The protein below binds the small molecule below.
Small molecule (SMILES): CC(=O)N[C@H]1[C@H](O[C@H]2O[C@H](CO)[C@H](O)[C@H](O)[C@H]2O)[C@@H](NC(C)=O)CO[C@@H]1CO

Binding-site contacts:
Ligand atom O8 contacts residue GLU59 of chain 1.M at 4.3 Å.
Ligand atom C7 contacts residue ASN60 of chain 1.M at 3.6 Å.
Ligand atom C6 contacts residue TRP57 of chain 1.M at 3.8 Å (hydrophobic).
Ligand atom O7 contacts residue GLU59 of chain 1.M at 3.5 Å (salt-bridge).
Ligand atom O6 contacts residue LYS56 of chain 1.M at 4.3 Å.
Ligand atom C7 contacts residue GLU59 of chain 1.M at 4.5 Å.
Ligand atom O7 contacts residue ASN60 of chain 1.M at 2.9 Å (h-bond).
Ligand atom C1 contacts residue GLU59 of chain 1.M at 4.2 Å.
Ligand atom C5 contacts residue SER63 of chain 1.M at 3.6 Å.
Ligand atom O5 contacts residue GLU59 of chain 1.M at 3.2 Å (salt-bridge).
Ligand atom C1 contacts residue SER63 of chain 1.M at 1.4 Å.
Ligand atom C2 contacts residue SER63 of chain 1.M at 2.4 Å.
Ligand atom C7 contacts residue SER63 of chain 1.M at 3.5 Å.
Ligand atom C5 contacts residue TYR50 of chain 1.M at 3.3 Å (hydrophobic).
Ligand atom N2 contacts residue ASN60 of chain 1.M at 4.3 Å.
Ligand atom C6 contacts residue TYR50 of chain 1.M at 3.5 Å (hydrophobic).
Ligand atom O3 contacts residue GLU59 of chain 1.M at 3.9 Å.
Ligand atom O5 contacts residue PRO58 of chain 1.M at 4.2 Å.
Ligand atom C8 contacts residue ASN60 of chain 1.M at 4.5 Å.
Ligand atom C2 contacts residue GLU59 of chain 1.M at 3.8 Å.
Ligand atom O5 contacts residue TYR50 of chain 1.M at 3.8 Å.
Ligand atom N2 contacts residue SER63 of chain 1.M at 2.8 Å (h-bond).
Ligand atom C3 contacts residue GLU59 of chain 1.M at 4.1 Å.
Ligand atom O6 contacts residue TYR50 of chain 1.M at 3.6 Å.
Ligand atom C3 contacts residue SER63 of chain 1.M at 3.7 Å.
Ligand atom C4 contacts residue GLU59 of chain 1.M at 4.0 Å.
Ligand atom C4 contacts residue SER63 of chain 1.M at 4.2 Å.
Ligand atom O7 contacts residue SER63 of chain 1.M at 3.9 Å.
Ligand atom C6 contacts residue GLU59 of chain 1.M at 3.9 Å.
Ligand atom C8 contacts residue THR62 of chain 1.M at 4.1 Å.
Ligand atom C5 contacts residue GLU59 of chain 1.M at 4.2 Å.
Ligand atom C2 contacts residue ASN60 of chain 1.M at 4.4 Å.
Ligand atom O5 contacts residue SER63 of chain 1.M at 2.3 Å (h-bond).
Ligand atom C1 contacts residue TYR50 of chain 1.M at 4.3 Å (hydrophobic).

Sequence of chain 1.M:
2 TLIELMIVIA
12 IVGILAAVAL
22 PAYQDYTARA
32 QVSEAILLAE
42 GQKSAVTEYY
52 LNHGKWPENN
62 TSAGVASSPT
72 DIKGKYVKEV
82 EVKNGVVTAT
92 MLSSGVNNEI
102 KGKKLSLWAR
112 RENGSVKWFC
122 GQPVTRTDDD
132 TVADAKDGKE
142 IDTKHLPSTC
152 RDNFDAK